Binding-site contacts:
Ligand atom OAD contacts residue TYR128 of chain 1.A at 3.8 Å.
Ligand atom CAR contacts residue LEU220 of chain 1.A at 4.0 Å (hydrophobic).
Ligand atom PBN contacts residue ARG56 of chain 1.A at 3.8 Å.
Ligand atom CAS contacts residue ASN50 of chain 1.A at 4.1 Å.
Ligand atom CAJ contacts residue SER57 of chain 1.A at 4.0 Å.
Ligand atom CBI contacts residue GLY53 of chain 1.A at 3.5 Å.
Ligand atom CAQ contacts residue LYS49 of chain 1.A at 4.0 Å.
Ligand atom OAE contacts residue ARG127 of chain 1.A at 2.8 Å (salt-bridge).
Ligand atom CAH contacts residue LEU172 of chain 1.A at 4.1 Å (hydrophobic).
Ligand atom CAL contacts residue GLY53 of chain 1.A at 3.4 Å.
Ligand atom OAF contacts residue ARG56 of chain 1.A at 2.7 Å (salt-bridge).
Ligand atom CBK contacts residue ARG56 of chain 1.A at 4.0 Å.
Ligand atom CAH contacts residue VAL176 of chain 1.A at 4.2 Å (hydrophobic).
Ligand atom OAE contacts residue TYR128 of chain 1.A at 2.7 Å (h-bond).
Ligand atom CAJ contacts residue ARG56 of chain 1.A at 4.1 Å.
Ligand atom NBA contacts residue LEU220 of chain 1.A at 3.9 Å.
Ligand atom CAI contacts residue LEU172 of chain 1.A at 3.9 Å (hydrophobic).
Ligand atom CBK contacts residue GLY53 of chain 1.A at 4.0 Å.
Ligand atom PBN contacts residue TYR128 of chain 1.A at 3.8 Å.
Ligand atom OAE contacts residue ASN173 of chain 1.A at 4.2 Å.
Ligand atom CAK contacts residue ARG56 of chain 1.A at 3.9 Å.
Ligand atom NBA contacts residue ILE217 of chain 1.A at 4.0 Å.
Ligand atom OAC contacts residue LYS49 of chain 1.A at 3.6 Å (salt-bridge).
Ligand atom OAD contacts residue ARG56 of chain 1.A at 2.8 Å (salt-bridge).
Ligand atom CAP contacts residue LEU220 of chain 1.A at 4.0 Å (hydrophobic).
Ligand atom CAI contacts residue ASN173 of chain 1.A at 3.4 Å.
Ligand atom PBN contacts residue ARG127 of chain 1.A at 3.8 Å.
Ligand atom CAQ contacts residue ASN50 of chain 1.A at 3.6 Å.
Ligand atom CBJ contacts residue ARG56 of chain 1.A at 3.5 Å.
Ligand atom CAO contacts residue ARG56 of chain 1.A at 3.5 Å.
Ligand atom OAC contacts residue GLY53 of chain 1.A at 3.4 Å.
Ligand atom CAW contacts residue LYS49 of chain 1.A at 4.0 Å.
Ligand atom NBC contacts residue ARG56 of chain 1.A at 3.8 Å.
Ligand atom OAF contacts residue ARG127 of chain 1.A at 2.7 Å (salt-bridge).
Ligand atom OAF contacts residue TYR128 of chain 1.A at 3.8 Å.
Ligand atom OBE contacts residue LYS49 of chain 1.A at 3.7 Å.
Ligand atom CAK contacts residue ARG60 of chain 1.A at 3.7 Å.
Ligand atom NBB contacts residue GLY53 of chain 1.A at 4.0 Å.
Ligand atom CAN contacts residue ASN173 of chain 1.A at 3.4 Å.
Ligand atom CAT contacts residue LEU220 of chain 1.A at 4.1 Å (hydrophobic).

This small molecule binds to this protein.
Small molecule (SMILES): O=C(COc1ccccc1P(=O)(O)O)Nc1ccc(C(=O)NCCCOCCOCCOCCCNC(=O)c2cccc(NC(=O)COc3ccccc3P(=O)(O)O)c2)cc1

Sequence of chain 1.A:
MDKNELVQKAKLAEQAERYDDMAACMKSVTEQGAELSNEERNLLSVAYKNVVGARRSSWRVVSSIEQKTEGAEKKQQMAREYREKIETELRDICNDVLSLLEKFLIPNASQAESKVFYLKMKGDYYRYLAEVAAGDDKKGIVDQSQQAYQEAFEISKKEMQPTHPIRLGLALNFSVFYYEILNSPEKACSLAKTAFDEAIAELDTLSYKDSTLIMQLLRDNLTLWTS